Sequence of chain 1.G:
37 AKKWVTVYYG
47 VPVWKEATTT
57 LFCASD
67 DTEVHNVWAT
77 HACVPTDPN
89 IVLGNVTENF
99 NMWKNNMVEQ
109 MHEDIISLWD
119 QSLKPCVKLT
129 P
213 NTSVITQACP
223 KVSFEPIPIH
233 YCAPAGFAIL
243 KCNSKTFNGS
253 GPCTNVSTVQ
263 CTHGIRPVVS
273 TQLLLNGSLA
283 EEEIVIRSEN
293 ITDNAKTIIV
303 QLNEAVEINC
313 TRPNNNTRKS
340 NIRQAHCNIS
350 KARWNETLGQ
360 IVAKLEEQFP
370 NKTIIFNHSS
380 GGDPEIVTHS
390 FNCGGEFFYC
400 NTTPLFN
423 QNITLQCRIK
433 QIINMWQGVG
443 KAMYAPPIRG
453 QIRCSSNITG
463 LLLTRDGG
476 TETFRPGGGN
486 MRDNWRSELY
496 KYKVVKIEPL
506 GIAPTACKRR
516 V

Binding-site contacts:
Ligand atom N2 contacts residue ASN459 of chain 1.G at 2.8 Å (h-bond).
Ligand atom C8 contacts residue SER457 of chain 1.G at 3.6 Å.
Ligand atom C4 contacts residue ASN459 of chain 1.G at 4.2 Å.
Ligand atom C3 contacts residue ASN459 of chain 1.G at 3.7 Å.
Ligand atom C8 contacts residue SER458 of chain 1.G at 4.0 Å.
Ligand atom C5 contacts residue ASN459 of chain 1.G at 3.7 Å.
Ligand atom C2 contacts residue ASN459 of chain 1.G at 2.4 Å.
Ligand atom C7 contacts residue NAG1 of chain 1.O at 4.5 Å.
Ligand atom C8 contacts residue NAG1 of chain 1.O at 3.5 Å.
Ligand atom O5 contacts residue ASN459 of chain 1.G at 2.4 Å (h-bond).
Ligand atom O7 contacts residue ASN278 of chain 1.G at 4.2 Å.
Ligand atom C7 contacts residue ASN459 of chain 1.G at 3.5 Å.
Ligand atom C1 contacts residue ASN459 of chain 1.G at 1.4 Å.
Ligand atom C7 contacts residue ASN278 of chain 1.G at 4.0 Å.
Ligand atom O7 contacts residue ASN459 of chain 1.G at 3.8 Å.
Ligand atom C8 contacts residue ASN278 of chain 1.G at 3.4 Å.
Ligand atom C8 contacts residue ASN459 of chain 1.G at 4.0 Å.

This protein binds this small molecule.
Small molecule (SMILES): CC(=O)N[C@@H]1[C@@H](O)[C@H](O)[C@@H](CO)O[C@H]1O